The protein below binds the small molecule below.
Small molecule (SMILES): CC(=O)N[C@@H]1[C@@H](O)[C@H](O)[C@@H](CO)O[C@H]1O

Binding-site contacts:
Ligand atom C1 contacts residue ASN259 of chain 1.A at 1.4 Å.
Ligand atom O7 contacts residue GLN256 of chain 1.A at 3.3 Å.
Ligand atom O5 contacts residue CYS271 of chain 1.A at 3.7 Å.
Ligand atom C2 contacts residue ASN259 of chain 1.A at 2.5 Å.
Ligand atom O6 contacts residue GLY270 of chain 1.A at 3.6 Å.
Ligand atom C1 contacts residue CYS262 of chain 1.A at 4.4 Å (hydrophobic).
Ligand atom C7 contacts residue GLN256 of chain 1.A at 4.3 Å.
Ligand atom C6 contacts residue CYS271 of chain 1.A at 3.6 Å (hydrophobic).
Ligand atom C8 contacts residue THR255 of chain 1.A at 3.7 Å.
Ligand atom C5 contacts residue ASN259 of chain 1.A at 3.6 Å.
Ligand atom C8 contacts residue ASN259 of chain 1.A at 4.5 Å.
Ligand atom C4 contacts residue ASN259 of chain 1.A at 4.2 Å.
Ligand atom O7 contacts residue ASN259 of chain 1.A at 3.3 Å (h-bond).
Ligand atom C3 contacts residue ASN259 of chain 1.A at 3.8 Å.
Ligand atom C1 contacts residue THR261 of chain 1.A at 4.4 Å.
Ligand atom O6 contacts residue CYS271 of chain 1.A at 3.6 Å (h-bond).
Ligand atom N2 contacts residue ASN259 of chain 1.A at 2.9 Å (h-bond).
Ligand atom C5 contacts residue CYS271 of chain 1.A at 4.2 Å (hydrophobic).
Ligand atom O5 contacts residue CYS262 of chain 1.A at 3.8 Å.
Ligand atom O5 contacts residue THR261 of chain 1.A at 4.5 Å.
Ligand atom O5 contacts residue ASN259 of chain 1.A at 2.4 Å (h-bond).
Ligand atom C6 contacts residue GLY270 of chain 1.A at 4.4 Å.
Ligand atom C7 contacts residue ASN259 of chain 1.A at 3.3 Å.

Sequence of chain 1.A:
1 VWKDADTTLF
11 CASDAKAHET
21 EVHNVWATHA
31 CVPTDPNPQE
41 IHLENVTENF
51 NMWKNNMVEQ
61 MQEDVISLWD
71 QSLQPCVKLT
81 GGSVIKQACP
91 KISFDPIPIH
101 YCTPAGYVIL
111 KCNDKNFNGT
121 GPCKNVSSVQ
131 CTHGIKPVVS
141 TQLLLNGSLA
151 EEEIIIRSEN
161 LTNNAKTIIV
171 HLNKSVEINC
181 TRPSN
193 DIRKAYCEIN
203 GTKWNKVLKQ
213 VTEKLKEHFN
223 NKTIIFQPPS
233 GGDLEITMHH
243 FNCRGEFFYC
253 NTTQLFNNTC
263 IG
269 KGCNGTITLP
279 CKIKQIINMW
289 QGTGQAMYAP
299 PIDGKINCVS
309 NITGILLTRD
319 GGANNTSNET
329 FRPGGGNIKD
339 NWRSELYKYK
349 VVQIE